Binding-site contacts:
Ligand atom C5 contacts residue NHF1 of chain 1.TB at 1.1 Å.
Ligand atom C3 contacts residue UDP1 of chain 1.MB at 3.3 Å.
Ligand atom O4 contacts residue GLY678 of chain 1.H at 3.1 Å (h-bond).
Ligand atom C6 contacts residue HIS438 of chain 1.H at 3.5 Å.
Ligand atom C3 contacts residue GLU675 of chain 1.H at 3.2 Å.
Ligand atom O4 contacts residue LEU679 of chain 1.H at 3.4 Å (h-bond).
Ligand atom O3 contacts residue ALA676 of chain 1.H at 3.5 Å (h-bond).
Ligand atom O3 contacts residue GLU675 of chain 1.H at 2.7 Å (salt-bridge).
Ligand atom O2 contacts residue UDP1 of chain 1.MB at 3.0 Å (h-bond).
Ligand atom O5 contacts residue GLN304 of chain 1.H at 3.7 Å.
Ligand atom C5 contacts residue UDP1 of chain 1.MB at 3.5 Å.
Ligand atom C1 contacts residue UDP1 of chain 1.MB at 2.9 Å.
Ligand atom O3 contacts residue GLY678 of chain 1.H at 3.2 Å (h-bond).
Ligand atom O6 contacts residue NHF1 of chain 1.TB at 0.9 Å (h-bond).
Ligand atom C4 contacts residue NHF1 of chain 1.TB at 0.8 Å.
Ligand atom O5 contacts residue UDP1 of chain 1.MB at 3.5 Å (h-bond).
Ligand atom O5 contacts residue NHF1 of chain 1.TB at 0.9 Å.
Ligand atom C3 contacts residue NHF1 of chain 1.TB at 0.4 Å.
Ligand atom C4 contacts residue PHE677 of chain 1.H at 3.8 Å (hydrophobic).
Ligand atom C3 contacts residue GLY678 of chain 1.H at 3.9 Å.
Ligand atom C1 contacts residue NHF1 of chain 1.TB at 0.8 Å.
Ligand atom C6 contacts residue NHF1 of chain 1.TB at 0.6 Å.
Ligand atom C5 contacts residue GLY303 of chain 1.H at 3.9 Å.
Ligand atom C6 contacts residue GLY303 of chain 1.H at 3.8 Å.
Ligand atom O3 contacts residue PHE677 of chain 1.H at 2.7 Å (h-bond).
Ligand atom O3 contacts residue NHF1 of chain 1.TB at 0.3 Å (h-bond).
Ligand atom C2 contacts residue UDP1 of chain 1.MB at 3.1 Å.
Ligand atom O4 contacts residue NHF1 of chain 1.TB at 0.9 Å (h-bond).
Ligand atom O4 contacts residue UDP1 of chain 1.MB at 2.8 Å (h-bond).
Ligand atom O5 contacts residue HIS438 of chain 1.H at 3.7 Å.
Ligand atom O2 contacts residue HIS438 of chain 1.H at 3.8 Å.
Ligand atom C1 contacts residue HIS438 of chain 1.H at 3.4 Å.
Ligand atom C2 contacts residue HIS438 of chain 1.H at 3.4 Å.
Ligand atom O4 contacts residue PHE677 of chain 1.H at 3.4 Å.
Ligand atom C4 contacts residue UDP1 of chain 1.MB at 3.6 Å.
Ligand atom C2 contacts residue GLU675 of chain 1.H at 3.9 Å.
Ligand atom O2 contacts residue NHF1 of chain 1.TB at 0.6 Å (h-bond).
Ligand atom O2 contacts residue GLU675 of chain 1.H at 3.6 Å.
Ligand atom O6 contacts residue HIS438 of chain 1.H at 2.7 Å (h-bond).
Ligand atom C2 contacts residue NHF1 of chain 1.TB at 0.6 Å.

The small molecule below binds the protein below.
Small molecule (SMILES): OC[C@H]1OC=C(O)[C@@H](O)[C@@H]1O

Sequence of chain 1.H:
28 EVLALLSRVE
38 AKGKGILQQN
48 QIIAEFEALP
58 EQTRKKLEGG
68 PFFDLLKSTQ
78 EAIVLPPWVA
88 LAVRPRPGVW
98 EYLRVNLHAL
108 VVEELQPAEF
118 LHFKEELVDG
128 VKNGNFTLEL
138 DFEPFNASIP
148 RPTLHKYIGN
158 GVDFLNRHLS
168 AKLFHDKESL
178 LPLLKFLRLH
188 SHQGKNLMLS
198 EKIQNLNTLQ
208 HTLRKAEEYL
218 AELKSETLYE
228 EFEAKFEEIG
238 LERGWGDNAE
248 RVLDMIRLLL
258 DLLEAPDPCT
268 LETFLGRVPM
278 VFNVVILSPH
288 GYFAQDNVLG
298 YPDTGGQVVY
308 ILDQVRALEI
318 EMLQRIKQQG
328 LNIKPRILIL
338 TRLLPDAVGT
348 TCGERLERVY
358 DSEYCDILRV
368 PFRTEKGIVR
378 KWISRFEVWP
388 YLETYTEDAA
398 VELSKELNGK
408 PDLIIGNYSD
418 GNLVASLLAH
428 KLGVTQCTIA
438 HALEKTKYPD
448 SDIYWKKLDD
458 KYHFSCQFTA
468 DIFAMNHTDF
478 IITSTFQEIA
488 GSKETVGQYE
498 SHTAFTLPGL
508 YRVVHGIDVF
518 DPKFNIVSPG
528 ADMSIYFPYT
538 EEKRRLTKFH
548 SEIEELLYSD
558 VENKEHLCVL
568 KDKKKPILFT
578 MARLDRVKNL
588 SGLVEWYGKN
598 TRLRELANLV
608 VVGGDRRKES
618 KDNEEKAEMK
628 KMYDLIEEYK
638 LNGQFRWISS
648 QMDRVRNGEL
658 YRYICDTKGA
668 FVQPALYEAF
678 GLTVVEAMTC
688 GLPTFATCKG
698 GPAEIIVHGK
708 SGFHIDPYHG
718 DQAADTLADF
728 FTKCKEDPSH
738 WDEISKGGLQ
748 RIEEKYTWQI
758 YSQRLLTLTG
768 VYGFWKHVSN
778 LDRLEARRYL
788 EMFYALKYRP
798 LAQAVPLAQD